The protein below binds the small molecule below.
Small molecule (SMILES): CC(=O)N[C@@H]1[C@@H](O)[C@H](O)[C@@H](CO)O[C@H]1O

Sequence of chain 1.A:
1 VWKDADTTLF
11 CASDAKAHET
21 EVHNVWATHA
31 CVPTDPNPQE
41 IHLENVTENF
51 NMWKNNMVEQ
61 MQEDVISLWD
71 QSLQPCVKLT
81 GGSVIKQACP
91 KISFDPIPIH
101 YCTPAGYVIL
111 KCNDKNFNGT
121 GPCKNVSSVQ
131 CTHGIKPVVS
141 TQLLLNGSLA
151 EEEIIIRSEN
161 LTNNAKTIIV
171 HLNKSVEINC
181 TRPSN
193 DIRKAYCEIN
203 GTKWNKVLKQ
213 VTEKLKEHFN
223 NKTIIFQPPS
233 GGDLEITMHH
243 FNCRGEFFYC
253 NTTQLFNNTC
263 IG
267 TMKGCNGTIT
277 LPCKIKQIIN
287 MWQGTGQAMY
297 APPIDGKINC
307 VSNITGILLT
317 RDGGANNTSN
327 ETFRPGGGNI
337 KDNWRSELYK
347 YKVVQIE

Binding-site contacts:
Ligand atom C3 contacts residue THR255 of chain 1.A at 4.4 Å.
Ligand atom C2 contacts residue THR255 of chain 1.A at 4.3 Å.
Ligand atom C1 contacts residue THR255 of chain 1.A at 3.4 Å.
Ligand atom C8 contacts residue THR239 of chain 1.A at 4.2 Å.
Ligand atom O5 contacts residue THR255 of chain 1.A at 3.8 Å.
Ligand atom N2 contacts residue ASN253 of chain 1.A at 3.0 Å (h-bond).
Ligand atom C8 contacts residue MET240 of chain 1.A at 4.2 Å (hydrophobic).
Ligand atom C5 contacts residue ASN253 of chain 1.A at 3.6 Å.
Ligand atom C1 contacts residue ASN253 of chain 1.A at 1.4 Å.
Ligand atom O5 contacts residue ASN253 of chain 1.A at 2.3 Å (h-bond).
Ligand atom C7 contacts residue ASN253 of chain 1.A at 3.6 Å.
Ligand atom O7 contacts residue ASN253 of chain 1.A at 3.8 Å.
Ligand atom C3 contacts residue ASN253 of chain 1.A at 3.8 Å.
Ligand atom C2 contacts residue ASN253 of chain 1.A at 2.5 Å.
Ligand atom C4 contacts residue ASN253 of chain 1.A at 4.2 Å.
Ligand atom C5 contacts residue THR255 of chain 1.A at 3.9 Å.